Binding-site contacts:
Ligand atom O11 contacts residue TYR102 of chain 1.B at 3.4 Å.
Ligand atom C4 contacts residue ARG195 of chain 1.B at 3.5 Å.
Ligand atom C23 contacts residue TRP156 of chain 1.B at 3.4 Å (hydrophobic).
Ligand atom C22 contacts residue TYR204 of chain 1.B at 3.8 Å (hydrophobic).
Ligand atom C22 contacts residue SER155 of chain 1.B at 3.6 Å.
Ligand atom C22 contacts residue TRP156 of chain 1.B at 2.9 Å (hydrophobic).
Ligand atom C12 contacts residue SER176 of chain 1.A at 3.8 Å.
Ligand atom C1 contacts residue TYR102 of chain 1.B at 3.5 Å (hydrophobic).
Ligand atom C21 contacts residue TYR102 of chain 1.B at 3.6 Å (hydrophobic).
Ligand atom C13 contacts residue TYR102 of chain 1.B at 3.2 Å (hydrophobic).
Ligand atom C4 contacts residue LYS152 of chain 1.B at 3.2 Å.
Ligand atom C22 contacts residue TYR158 of chain 1.B at 3.5 Å (hydrophobic).
Ligand atom C8 contacts residue SER176 of chain 1.A at 3.8 Å.
Ligand atom C3 contacts residue ARG195 of chain 1.B at 3.7 Å.
Ligand atom C2 contacts residue TYR102 of chain 1.B at 3.7 Å (hydrophobic).
Ligand atom O8 contacts residue TRP64 of chain 1.A at 3.4 Å.
Ligand atom C3 contacts residue LYS152 of chain 1.B at 3.8 Å.
Ligand atom C25 contacts residue TRP156 of chain 1.B at 3.0 Å (hydrophobic).
Ligand atom O13 contacts residue TYR102 of chain 1.B at 3.5 Å.
Ligand atom O19 contacts residue TRP156 of chain 1.B at 3.5 Å (h-bond).
Ligand atom C5 contacts residue LYS152 of chain 1.B at 3.2 Å.
Ligand atom C20 contacts residue TRP156 of chain 1.B at 3.7 Å (hydrophobic).
Ligand atom O13 contacts residue TRP64 of chain 1.A at 3.5 Å.
Ligand atom C30 contacts residue TYR197 of chain 1.B at 3.5 Å (hydrophobic).
Ligand atom C17 contacts residue TYR197 of chain 1.B at 3.4 Å (hydrophobic).
Ligand atom N23 contacts residue TRP156 of chain 1.B at 3.2 Å (h-bond).
Ligand atom C15 contacts residue TRP64 of chain 1.A at 3.6 Å (hydrophobic).
Ligand atom O19 contacts residue TYR204 of chain 1.B at 3.6 Å.
Ligand atom C9 contacts residue SER176 of chain 1.A at 3.4 Å.
Ligand atom O28 contacts residue TRP64 of chain 1.A at 3.8 Å.
Ligand atom C29 contacts residue TRP64 of chain 1.A at 3.0 Å (hydrophobic).
Ligand atom C33 contacts residue TYR204 of chain 1.B at 3.6 Å (hydrophobic).
Ligand atom C20 contacts residue TYR102 of chain 1.B at 3.8 Å (hydrophobic).
Ligand atom O27 contacts residue LEU127 of chain 1.A at 3.1 Å.
Ligand atom O8 contacts residue SER176 of chain 1.A at 2.9 Å (h-bond).
Ligand atom C19 contacts residue TYR204 of chain 1.B at 3.9 Å (hydrophobic).
Ligand atom C24 contacts residue TRP156 of chain 1.B at 3.1 Å (hydrophobic).
Ligand atom O14 contacts residue TYR102 of chain 1.B at 3.3 Å.
Ligand atom C20 contacts residue SER155 of chain 1.B at 3.7 Å.
Ligand atom C3 contacts residue ASP206 of chain 1.B at 3.4 Å.

Sequence of chain 1.A:
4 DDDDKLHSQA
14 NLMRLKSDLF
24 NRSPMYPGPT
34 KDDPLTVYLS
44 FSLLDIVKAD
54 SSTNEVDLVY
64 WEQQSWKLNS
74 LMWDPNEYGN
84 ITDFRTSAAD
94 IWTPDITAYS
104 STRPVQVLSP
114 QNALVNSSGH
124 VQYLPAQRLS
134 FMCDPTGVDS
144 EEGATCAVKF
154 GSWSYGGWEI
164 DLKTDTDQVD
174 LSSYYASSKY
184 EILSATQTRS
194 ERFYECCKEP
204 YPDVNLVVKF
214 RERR

This protein binds this small molecule.
Small molecule (SMILES): CCN1C[C@]2(COC(=O)c3ccccc3N3C(=O)C[C@H](C)C3=O)CC[C@H](OC)[C@@]34[C@@H]5C[C@H]6[C@H](OC)[C@@H]5[C@](O)(C[C@@H]6OC)[C@@](O)([C@@H](OC)[C@H]23)[C@@H]14

Sequence of chain 1.B:
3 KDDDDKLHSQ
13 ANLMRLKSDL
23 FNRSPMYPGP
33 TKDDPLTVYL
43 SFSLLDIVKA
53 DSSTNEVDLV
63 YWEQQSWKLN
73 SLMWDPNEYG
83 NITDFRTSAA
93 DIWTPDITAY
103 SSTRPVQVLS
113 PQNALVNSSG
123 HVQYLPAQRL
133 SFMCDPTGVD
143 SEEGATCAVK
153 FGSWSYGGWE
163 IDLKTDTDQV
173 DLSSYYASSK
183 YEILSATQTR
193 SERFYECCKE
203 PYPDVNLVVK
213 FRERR